This small molecule binds to this protein.
Small molecule (SMILES): CC(C)C[C@@H](C=O)NC(=O)[C@@H]1CCCN1C(=O)[C@H](CC(C)C)NC(=O)[C@@H](N)CCC(N)=O.NC(=O)CC[C@H](N)C(=O)N[C@@H](CCCN=C(N)N)C(=O)N1CCC[C@H]1C(=O)N[C@@H](CCCN=C(N)N)C(=O)N1CCC[C@H]1C=O

Sequence of chain 1.D:
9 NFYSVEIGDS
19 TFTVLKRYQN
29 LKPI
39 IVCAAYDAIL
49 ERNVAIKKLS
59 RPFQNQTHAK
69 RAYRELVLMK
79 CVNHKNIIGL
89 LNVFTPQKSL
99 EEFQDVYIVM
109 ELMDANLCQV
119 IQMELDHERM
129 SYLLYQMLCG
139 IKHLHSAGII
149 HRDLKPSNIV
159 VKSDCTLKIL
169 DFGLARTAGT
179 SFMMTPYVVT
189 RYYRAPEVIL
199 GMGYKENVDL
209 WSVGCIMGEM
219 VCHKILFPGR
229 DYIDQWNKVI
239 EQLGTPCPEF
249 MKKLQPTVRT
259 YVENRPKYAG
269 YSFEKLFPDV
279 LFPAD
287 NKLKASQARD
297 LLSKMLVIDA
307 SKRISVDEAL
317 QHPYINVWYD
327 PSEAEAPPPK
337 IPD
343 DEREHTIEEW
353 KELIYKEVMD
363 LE

Binding-site contacts:
Ligand atom NE2 contacts residue ASP162 of chain 1.D at 3.6 Å.
Ligand atom NH2 contacts residue LEU289 of chain 1.D at 3.5 Å.
Ligand atom CZ contacts residue GLU126 of chain 1.D at 3.2 Å.
Ligand atom NE contacts residue GLU126 of chain 1.D at 2.7 Å (salt-bridge).
Ligand atom CA contacts residue SER161 of chain 1.D at 3.2 Å.
Ligand atom O contacts residue TRP324 of chain 1.D at 3.4 Å.
Ligand atom NH2 contacts residue GLU126 of chain 1.D at 2.8 Å (salt-bridge).
Ligand atom CZ contacts residue GLU329 of chain 1.D at 3.7 Å.
Ligand atom NH2 contacts residue TRP324 of chain 1.D at 3.5 Å (h-bond).
Ligand atom CD1 contacts residue LYS160 of chain 1.D at 3.6 Å.
Ligand atom CA contacts residue GLN117 of chain 1.D at 3.8 Å.
Ligand atom O contacts residue CYS163 of chain 1.D at 3.7 Å.
Ligand atom NE2 contacts residue ASP326 of chain 1.D at 3.0 Å (salt-bridge).
Ligand atom O contacts residue ASP162 of chain 1.D at 3.3 Å (salt-bridge).
Ligand atom NH1 contacts residue TYR130 of chain 1.D at 3.1 Å (h-bond).
Ligand atom CB contacts residue VAL323 of chain 1.D at 3.6 Å (hydrophobic).
Ligand atom O contacts residue SER161 of chain 1.D at 3.6 Å (h-bond).
Ligand atom CD contacts residue TYR130 of chain 1.D at 3.5 Å (hydrophobic).
Ligand atom NH1 contacts residue VAL323 of chain 1.D at 3.6 Å.
Ligand atom O contacts residue GLU126 of chain 1.D at 3.7 Å.
Ligand atom N contacts residue CYS163 of chain 1.D at 3.7 Å.
Ligand atom NH1 contacts residue GLU329 of chain 1.D at 3.0 Å (salt-bridge).
Ligand atom CD contacts residue TRP324 of chain 1.D at 3.6 Å (hydrophobic).
Ligand atom OE1 contacts residue ASP162 of chain 1.D at 3.3 Å (salt-bridge).
Ligand atom CD contacts residue TYR130 of chain 1.D at 3.5 Å (hydrophobic).
Ligand atom CB contacts residue SER161 of chain 1.D at 3.7 Å.
Ligand atom NE contacts residue TRP324 of chain 1.D at 3.7 Å.
Ligand atom N contacts residue SER161 of chain 1.D at 2.9 Å (h-bond).
Ligand atom CD contacts residue TRP324 of chain 1.D at 3.6 Å (hydrophobic).
Ligand atom CB contacts residue MET121 of chain 1.D at 3.8 Å (hydrophobic).
Ligand atom CD1 contacts residue SER161 of chain 1.D at 3.6 Å.
Ligand atom CD contacts residue VAL323 of chain 1.D at 3.7 Å (hydrophobic).
Ligand atom CD2 contacts residue GLN117 of chain 1.D at 3.8 Å.
Ligand atom CG contacts residue TRP324 of chain 1.D at 3.7 Å (hydrophobic).
Ligand atom O contacts residue ARG127 of chain 1.D at 3.4 Å.
Ligand atom C contacts residue SER161 of chain 1.D at 3.5 Å.
Ligand atom CA contacts residue TRP324 of chain 1.D at 3.8 Å (hydrophobic).
Ligand atom CD2 contacts residue MET121 of chain 1.D at 3.6 Å (hydrophobic).
Ligand atom CG contacts residue TYR130 of chain 1.D at 3.6 Å (hydrophobic).
Ligand atom NH2 contacts residue GLU329 of chain 1.D at 2.8 Å (salt-bridge).